The protein below binds the small molecule below.
Small molecule (SMILES): OC[C@H]1O[C@@H](O)[C@H](O)[C@@H](O)[C@H]1O

Sequence of chain 1.E:
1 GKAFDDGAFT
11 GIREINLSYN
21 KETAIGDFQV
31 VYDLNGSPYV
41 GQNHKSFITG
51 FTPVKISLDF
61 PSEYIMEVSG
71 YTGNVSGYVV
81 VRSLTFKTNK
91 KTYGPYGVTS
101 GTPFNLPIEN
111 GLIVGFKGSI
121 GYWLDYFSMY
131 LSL

Binding-site contacts:
Ligand atom C4 contacts residue GLY1 of chain 1.E at 3.9 Å.
Ligand atom O6 contacts residue GLY121 of chain 1.E at 3.6 Å.
Ligand atom C6 contacts residue TYR122 of chain 1.E at 3.9 Å (hydrophobic).
Ligand atom O5 contacts residue GLY121 of chain 1.E at 3.7 Å.
Ligand atom C5 contacts residue TYR122 of chain 1.E at 4.0 Å (hydrophobic).
Ligand atom C2 contacts residue PHE47 of chain 1.E at 4.4 Å (hydrophobic).
Ligand atom O5 contacts residue TYR122 of chain 1.E at 3.0 Å (h-bond).
Ligand atom C4 contacts residue ASP125 of chain 1.E at 3.4 Å.
Ligand atom O3 contacts residue GLY1 of chain 1.E at 2.9 Å (h-bond).
Ligand atom O1 contacts residue GLY121 of chain 1.E at 4.1 Å.
Ligand atom O4 contacts residue TYR122 of chain 1.E at 4.4 Å.
Ligand atom C6 contacts residue TRP123 of chain 1.E at 3.9 Å (hydrophobic).
Ligand atom C3 contacts residue TYR78 of chain 1.E at 3.9 Å (hydrophobic).
Ligand atom C2 contacts residue GLY121 of chain 1.E at 4.4 Å.
Ligand atom O4 contacts residue ASP125 of chain 1.E at 2.8 Å (salt-bridge).
Ligand atom C6 contacts residue TYR78 of chain 1.E at 3.9 Å (hydrophobic).
Ligand atom O4 contacts residue GLY121 of chain 1.E at 3.5 Å.
Ligand atom C2 contacts residue GLY1 of chain 1.E at 4.1 Å.
Ligand atom C5 contacts residue ASP125 of chain 1.E at 3.8 Å.
Ligand atom C1 contacts residue TYR122 of chain 1.E at 3.8 Å (hydrophobic).
Ligand atom C4 contacts residue TYR78 of chain 1.E at 4.0 Å (hydrophobic).
Ligand atom O1 contacts residue TYR122 of chain 1.E at 3.2 Å.
Ligand atom O6 contacts residue TYR122 of chain 1.E at 3.0 Å (h-bond).
Ligand atom C1 contacts residue GLY121 of chain 1.E at 4.3 Å.
Ligand atom O6 contacts residue ASP125 of chain 1.E at 2.7 Å (salt-bridge).
Ligand atom C6 contacts residue ASP125 of chain 1.E at 3.1 Å.
Ligand atom C1 contacts residue TYR78 of chain 1.E at 4.2 Å (hydrophobic).
Ligand atom C6 contacts residue VAL80 of chain 1.E at 4.0 Å (hydrophobic).
Ligand atom O4 contacts residue GLY1 of chain 1.E at 2.9 Å (h-bond).
Ligand atom O6 contacts residue VAL80 of chain 1.E at 4.1 Å.
Ligand atom C3 contacts residue GLY1 of chain 1.E at 3.8 Å.
Ligand atom O1 contacts residue PHE47 of chain 1.E at 3.4 Å.
Ligand atom O6 contacts residue TRP123 of chain 1.E at 3.1 Å (h-bond).
Ligand atom C5 contacts residue TYR78 of chain 1.E at 3.9 Å (hydrophobic).